Sequence of chain 1.B:
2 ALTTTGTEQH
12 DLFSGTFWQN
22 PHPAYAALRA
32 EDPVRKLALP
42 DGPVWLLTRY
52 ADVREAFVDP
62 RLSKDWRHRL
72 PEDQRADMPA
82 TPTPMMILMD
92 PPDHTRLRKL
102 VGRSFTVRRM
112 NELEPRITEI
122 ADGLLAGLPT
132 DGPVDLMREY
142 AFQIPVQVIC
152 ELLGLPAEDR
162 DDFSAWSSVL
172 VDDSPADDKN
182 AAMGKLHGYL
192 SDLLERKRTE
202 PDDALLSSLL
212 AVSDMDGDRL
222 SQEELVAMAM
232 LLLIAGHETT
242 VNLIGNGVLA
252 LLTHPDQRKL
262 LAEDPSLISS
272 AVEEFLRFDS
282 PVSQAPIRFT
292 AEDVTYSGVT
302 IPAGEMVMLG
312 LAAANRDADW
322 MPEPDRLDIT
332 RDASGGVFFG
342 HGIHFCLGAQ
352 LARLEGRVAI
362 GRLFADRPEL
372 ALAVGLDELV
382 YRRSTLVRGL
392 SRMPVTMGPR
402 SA

A small-molecule ligand and the protein it binds are described below.
Small molecule (SMILES): C=C1CC[C@H](O)CC1=C/C=C1\CCC[C@]2(C)[C@@H]([C@H](C)CCCC(C)(C)O)CC[C@@H]12

Binding-site contacts:
Ligand atom C27 contacts residue MET184 of chain 1.B at 3.8 Å (hydrophobic).
Ligand atom C23 contacts residue PRO83 of chain 1.B at 4.0 Å (hydrophobic).
Ligand atom C4 contacts residue ILE88 of chain 1.B at 4.0 Å (hydrophobic).
Ligand atom C25 contacts residue LYS180 of chain 1.B at 4.2 Å.
Ligand atom C7 contacts residue LEU232 of chain 1.B at 3.8 Å (hydrophobic).
Ligand atom C4 contacts residue ALA236 of chain 1.B at 4.1 Å (hydrophobic).
Ligand atom C12 contacts residue LEU89 of chain 1.B at 4.0 Å (hydrophobic).
Ligand atom C9 contacts residue LEU387 of chain 1.B at 3.7 Å (hydrophobic).
Ligand atom C3 contacts residue ILE88 of chain 1.B at 4.0 Å (hydrophobic).
Ligand atom C16 contacts residue MET86 of chain 1.B at 3.6 Å (hydrophobic).
Ligand atom C11 contacts residue PRO287 of chain 1.B at 3.7 Å (hydrophobic).
Ligand atom C15 contacts residue ILE235 of chain 1.B at 3.5 Å (hydrophobic).
Ligand atom C7 contacts residue ILE235 of chain 1.B at 3.5 Å (hydrophobic).
Ligand atom O2 contacts residue PRO83 of chain 1.B at 3.7 Å.
Ligand atom O2 contacts residue ASN181 of chain 1.B at 4.1 Å.
Ligand atom C27 contacts residue LYS180 of chain 1.B at 3.4 Å.
Ligand atom C6 contacts residue ILE235 of chain 1.B at 3.9 Å (hydrophobic).
Ligand atom C14 contacts residue MET86 of chain 1.B at 3.9 Å (hydrophobic).
Ligand atom C10 contacts residue LEU387 of chain 1.B at 4.0 Å (hydrophobic).
Ligand atom C4 contacts residue HEM1 of chain 1.N at 4.1 Å.
Ligand atom O1 contacts residue HEM1 of chain 1.N at 2.4 Å.
Ligand atom C15 contacts residue MET86 of chain 1.B at 3.7 Å (hydrophobic).
Ligand atom C16 contacts residue ILE235 of chain 1.B at 4.1 Å (hydrophobic).
Ligand atom C17 contacts residue MET86 of chain 1.B at 4.0 Å (hydrophobic).
Ligand atom C3 contacts residue HEM1 of chain 1.N at 3.3 Å.
Ligand atom C18 contacts residue LEU171 of chain 1.B at 3.8 Å (hydrophobic).
Ligand atom C27 contacts residue ASN181 of chain 1.B at 3.3 Å.
Ligand atom C10 contacts residue THR240 of chain 1.B at 3.5 Å.
Ligand atom C1 contacts residue VAL283 of chain 1.B at 3.5 Å (hydrophobic).
Ligand atom C19 contacts residue LEU387 of chain 1.B at 3.6 Å (hydrophobic).
Ligand atom C2 contacts residue HEM1 of chain 1.N at 3.6 Å.
Ligand atom C26 contacts residue LYS180 of chain 1.B at 3.7 Å.
Ligand atom C4 contacts residue LEU232 of chain 1.B at 4.1 Å (hydrophobic).
Ligand atom C8 contacts residue LEU232 of chain 1.B at 4.1 Å (hydrophobic).
Ligand atom O1 contacts residue THR240 of chain 1.B at 3.6 Å.
Ligand atom C1 contacts residue THR240 of chain 1.B at 3.7 Å.
Ligand atom C11 contacts residue ILE88 of chain 1.B at 4.0 Å (hydrophobic).
Ligand atom C19 contacts residue THR240 of chain 1.B at 3.5 Å.
Ligand atom C22 contacts residue THR84 of chain 1.B at 3.9 Å.
Ligand atom C24 contacts residue LEU171 of chain 1.B at 4.1 Å (hydrophobic).